Binding-site contacts:
Ligand atom O27 contacts residue GLY339 of chain 1.D at 3.4 Å (h-bond).
Ligand atom C06 contacts residue ILE238 of chain 1.D at 3.7 Å (hydrophobic).
Ligand atom N15 contacts residue GLY339 of chain 1.D at 2.8 Å (h-bond).
Ligand atom C24 contacts residue SER242 of chain 1.D at 3.5 Å.
Ligand atom N33 contacts residue VAL294 of chain 1.D at 3.6 Å.
Ligand atom N30 contacts residue GLU293 of chain 1.D at 3.4 Å (salt-bridge).
Ligand atom CL23 contacts residue PHE243 of chain 1.D at 3.5 Å.
Ligand atom O01 contacts residue ASP340 of chain 1.D at 3.7 Å.
Ligand atom C14 contacts residue GLY339 of chain 1.D at 3.5 Å.
Ligand atom C19 contacts residue ASN289 of chain 1.D at 3.4 Å.
Ligand atom O27 contacts residue MET341 of chain 1.D at 3.6 Å.
Ligand atom N33 contacts residue MET290 of chain 1.D at 2.8 Å (h-bond).
Ligand atom C20 contacts residue ASN289 of chain 1.D at 3.1 Å.
Ligand atom O28 contacts residue MET290 of chain 1.D at 3.0 Å (h-bond).
Ligand atom N33 contacts residue GLU293 of chain 1.D at 3.2 Å (salt-bridge).
Ligand atom F25 contacts residue VAL139 of chain 1.D at 3.5 Å.
Ligand atom C35 contacts residue TRP291 of chain 1.D at 3.4 Å (hydrophobic).
Ligand atom O34 contacts residue TRP291 of chain 1.D at 3.6 Å (h-bond).
Ligand atom F25 contacts residue SER242 of chain 1.D at 3.2 Å.
Ligand atom C17 contacts residue TRP291 of chain 1.D at 3.7 Å (hydrophobic).
Ligand atom C07 contacts residue GLY338 of chain 1.D at 3.7 Å.
Ligand atom C31 contacts residue MET290 of chain 1.D at 3.2 Å (hydrophobic).
Ligand atom C13 contacts residue GLY339 of chain 1.D at 3.5 Å.
Ligand atom F25 contacts residue SER140 of chain 1.D at 3.5 Å.
Ligand atom N30 contacts residue MET290 of chain 1.D at 2.9 Å (h-bond).
Ligand atom N18 contacts residue GLU237 of chain 1.D at 3.5 Å.
Ligand atom C02 contacts residue GLY339 of chain 1.D at 3.6 Å.
Ligand atom N18 contacts residue ASN289 of chain 1.D at 2.7 Å (h-bond).
Ligand atom C16 contacts residue MET290 of chain 1.D at 3.6 Å (hydrophobic).
Ligand atom N33 contacts residue GLY295 of chain 1.D at 3.4 Å (h-bond).
Ligand atom C21 contacts residue ILE288 of chain 1.D at 3.5 Å (hydrophobic).
Ligand atom C20 contacts residue ILE288 of chain 1.D at 3.4 Å (hydrophobic).
Ligand atom C19 contacts residue GLU237 of chain 1.D at 3.7 Å.
Ligand atom C04 contacts residue GLY339 of chain 1.D at 3.4 Å.
Ligand atom O27 contacts residue TRP291 of chain 1.D at 3.6 Å.
Ligand atom CL23 contacts residue PHE249 of chain 1.D at 3.6 Å.
Ligand atom C05 contacts residue GLY339 of chain 1.D at 3.6 Å.
Ligand atom O28 contacts residue ASN289 of chain 1.D at 3.3 Å (h-bond).
Ligand atom C31 contacts residue GLU293 of chain 1.D at 3.6 Å.
Ligand atom N03 contacts residue GLY339 of chain 1.D at 3.1 Å (h-bond).

Sequence of chain 1.D:
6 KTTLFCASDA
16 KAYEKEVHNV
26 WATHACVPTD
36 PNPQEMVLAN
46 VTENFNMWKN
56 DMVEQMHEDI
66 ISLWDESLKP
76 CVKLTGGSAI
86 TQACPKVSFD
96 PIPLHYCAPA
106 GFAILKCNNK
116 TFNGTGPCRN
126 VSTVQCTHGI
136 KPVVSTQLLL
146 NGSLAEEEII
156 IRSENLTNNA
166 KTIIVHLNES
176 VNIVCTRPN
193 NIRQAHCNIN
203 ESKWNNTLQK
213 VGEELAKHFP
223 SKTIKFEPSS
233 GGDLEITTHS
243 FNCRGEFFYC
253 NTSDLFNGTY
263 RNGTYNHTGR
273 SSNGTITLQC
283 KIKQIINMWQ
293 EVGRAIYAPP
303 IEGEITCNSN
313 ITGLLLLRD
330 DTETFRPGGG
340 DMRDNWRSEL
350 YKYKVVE

A small-molecule ligand and the protein it binds are described below.
Small molecule (SMILES): [H]/N=C(/N)NC[C@@H]1[C@@H](NC(=O)C(=O)Nc2ccc(Cl)c(F)c2)c2ccc(CNC)cc2N1C(=O)OCC